Binding-site contacts:
Ligand atom O5 contacts residue GLY132 of chain 2.A at 2.8 Å (h-bond).
Ligand atom C1 contacts residue TYR50 of chain 2.A at 3.3 Å (hydrophobic).
Ligand atom F1 contacts residue SER247 of chain 2.A at 3.4 Å.
Ligand atom O3 contacts residue TYR50 of chain 2.A at 3.8 Å.
Ligand atom O5 contacts residue CYS131 of chain 2.A at 3.8 Å.
Ligand atom C4 contacts residue ARG168 of chain 2.A at 3.5 Å.
Ligand atom O3 contacts residue ASP94 of chain 2.A at 3.5 Å (salt-bridge).
Ligand atom C1 contacts residue ASP94 of chain 2.A at 3.7 Å.
Ligand atom C4 contacts residue GLU198 of chain 2.A at 3.3 Å.
Ligand atom O2 contacts residue SER247 of chain 2.A at 3.3 Å (h-bond).
Ligand atom C4 contacts residue GLY132 of chain 2.A at 3.7 Å.
Ligand atom F2 contacts residue ALA54 of chain 2.A at 3.7 Å.
Ligand atom O4 contacts residue TYR50 of chain 2.A at 3.2 Å (h-bond).
Ligand atom O6 contacts residue VAL223 of chain 2.A at 3.8 Å.
Ligand atom C2 contacts residue MN1 of chain 2.C at 3.1 Å.
Ligand atom C2 contacts residue ARG168 of chain 2.A at 3.8 Å.
Ligand atom C1 contacts residue THR52 of chain 2.A at 3.3 Å.
Ligand atom O6 contacts residue GLU198 of chain 2.A at 2.3 Å (salt-bridge).
Ligand atom O5 contacts residue GLU198 of chain 2.A at 3.4 Å (salt-bridge).
Ligand atom O3 contacts residue ARG168 of chain 2.A at 2.7 Å (salt-bridge).
Ligand atom C2 contacts residue SER247 of chain 2.A at 3.7 Å.
Ligand atom F2 contacts residue ASP65 of chain 2.A at 3.4 Å.
Ligand atom O4 contacts residue ASN221 of chain 2.A at 3.1 Å (h-bond).
Ligand atom C1 contacts residue MN1 of chain 2.C at 3.0 Å.
Ligand atom O5 contacts residue ARG168 of chain 2.A at 2.9 Å (salt-bridge).
Ligand atom F2 contacts residue MN1 of chain 2.C at 3.6 Å.
Ligand atom C1 contacts residue GLY53 of chain 2.A at 3.8 Å.
Ligand atom F2 contacts residue CYS131 of chain 2.A at 3.7 Å.
Ligand atom O4 contacts residue SER247 of chain 2.A at 2.7 Å (h-bond).
Ligand atom O1 contacts residue MN1 of chain 2.C at 2.2 Å.
Ligand atom O1 contacts residue ALA54 of chain 2.A at 2.8 Å (h-bond).
Ligand atom O6 contacts residue ASN221 of chain 2.A at 2.9 Å (h-bond).
Ligand atom O1 contacts residue GLY53 of chain 2.A at 2.9 Å (h-bond).
Ligand atom O3 contacts residue MN1 of chain 2.C at 2.2 Å.
Ligand atom O2 contacts residue THR52 of chain 2.A at 2.5 Å (h-bond).
Ligand atom O2 contacts residue TYR50 of chain 2.A at 3.5 Å (h-bond).
Ligand atom O1 contacts residue THR52 of chain 2.A at 3.3 Å (h-bond).
Ligand atom C2 contacts residue TYR50 of chain 2.A at 3.6 Å (hydrophobic).
Ligand atom O1 contacts residue ASP94 of chain 2.A at 2.9 Å (salt-bridge).
Ligand atom F1 contacts residue PHE248 of chain 2.A at 3.4 Å.

The small molecule below binds the protein below.
Small molecule (SMILES): O=C(O)C(O)(O)C(F)(F)C(=O)O

Sequence of chain 2.A:
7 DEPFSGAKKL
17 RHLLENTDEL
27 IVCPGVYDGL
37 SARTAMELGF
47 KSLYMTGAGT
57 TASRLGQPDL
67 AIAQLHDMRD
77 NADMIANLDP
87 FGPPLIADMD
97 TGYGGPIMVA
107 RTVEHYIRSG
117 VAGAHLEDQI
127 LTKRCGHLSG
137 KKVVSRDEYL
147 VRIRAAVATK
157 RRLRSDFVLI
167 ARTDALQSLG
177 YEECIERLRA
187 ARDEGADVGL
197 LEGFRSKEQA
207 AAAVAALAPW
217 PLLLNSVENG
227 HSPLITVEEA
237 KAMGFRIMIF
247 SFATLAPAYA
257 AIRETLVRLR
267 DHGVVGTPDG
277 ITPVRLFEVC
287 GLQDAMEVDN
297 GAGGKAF